This small molecule binds to this protein.
Small molecule (SMILES): C[C@@H](O)[C@@H](C)O

Binding-site contacts:
Ligand atom C2 contacts residue THR204 of chain 10.A at 4.4 Å.
Ligand atom C2 contacts residue LEU205 of chain 10.A at 3.8 Å (hydrophobic).
Ligand atom O5 contacts residue BU31 of chain 10.L at 3.8 Å.
Ligand atom C3 contacts residue SER87 of chain 10.C at 4.2 Å.
Ligand atom O6 contacts residue TRP88 of chain 10.C at 4.3 Å.
Ligand atom C3 contacts residue LEU205 of chain 10.A at 4.5 Å (hydrophobic).
Ligand atom C1 contacts residue LEU205 of chain 10.A at 2.9 Å (hydrophobic).
Ligand atom C4 contacts residue LEU205 of chain 10.A at 3.3 Å (hydrophobic).
Ligand atom C1 contacts residue THR204 of chain 10.A at 3.5 Å.
Ligand atom O6 contacts residue PRO63 of chain 10.C at 4.4 Å.
Ligand atom O6 contacts residue PRO84 of chain 10.C at 4.2 Å.
Ligand atom C2 contacts residue SER87 of chain 10.C at 4.4 Å.
Ligand atom O6 contacts residue SER87 of chain 10.C at 3.0 Å (h-bond).

Sequence of chain 10.C:
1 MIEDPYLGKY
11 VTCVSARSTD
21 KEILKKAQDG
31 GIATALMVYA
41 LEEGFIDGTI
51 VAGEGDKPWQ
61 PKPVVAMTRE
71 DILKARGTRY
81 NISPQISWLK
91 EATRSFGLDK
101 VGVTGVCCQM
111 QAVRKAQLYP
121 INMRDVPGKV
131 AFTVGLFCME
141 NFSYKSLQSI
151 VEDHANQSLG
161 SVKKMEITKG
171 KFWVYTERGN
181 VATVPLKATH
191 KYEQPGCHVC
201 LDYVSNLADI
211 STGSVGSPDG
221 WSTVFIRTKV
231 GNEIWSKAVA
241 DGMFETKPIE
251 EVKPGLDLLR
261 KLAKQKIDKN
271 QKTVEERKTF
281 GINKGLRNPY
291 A

Sequence of chain 10.A:
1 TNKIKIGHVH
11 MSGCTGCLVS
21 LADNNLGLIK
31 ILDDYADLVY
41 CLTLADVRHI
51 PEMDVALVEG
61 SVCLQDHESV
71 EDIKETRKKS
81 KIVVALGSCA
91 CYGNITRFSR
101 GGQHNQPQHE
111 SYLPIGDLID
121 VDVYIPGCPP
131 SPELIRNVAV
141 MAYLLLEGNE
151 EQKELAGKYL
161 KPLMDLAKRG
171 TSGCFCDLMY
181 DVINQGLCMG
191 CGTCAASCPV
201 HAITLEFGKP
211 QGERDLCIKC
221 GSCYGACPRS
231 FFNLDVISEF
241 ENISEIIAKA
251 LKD